The small molecule below binds the protein below.
Small molecule (SMILES): CC(=O)N[C@@H]1[C@@H](O)[C@H](O)[C@@H](CO)O[C@H]1O

Sequence of chain 56.H:
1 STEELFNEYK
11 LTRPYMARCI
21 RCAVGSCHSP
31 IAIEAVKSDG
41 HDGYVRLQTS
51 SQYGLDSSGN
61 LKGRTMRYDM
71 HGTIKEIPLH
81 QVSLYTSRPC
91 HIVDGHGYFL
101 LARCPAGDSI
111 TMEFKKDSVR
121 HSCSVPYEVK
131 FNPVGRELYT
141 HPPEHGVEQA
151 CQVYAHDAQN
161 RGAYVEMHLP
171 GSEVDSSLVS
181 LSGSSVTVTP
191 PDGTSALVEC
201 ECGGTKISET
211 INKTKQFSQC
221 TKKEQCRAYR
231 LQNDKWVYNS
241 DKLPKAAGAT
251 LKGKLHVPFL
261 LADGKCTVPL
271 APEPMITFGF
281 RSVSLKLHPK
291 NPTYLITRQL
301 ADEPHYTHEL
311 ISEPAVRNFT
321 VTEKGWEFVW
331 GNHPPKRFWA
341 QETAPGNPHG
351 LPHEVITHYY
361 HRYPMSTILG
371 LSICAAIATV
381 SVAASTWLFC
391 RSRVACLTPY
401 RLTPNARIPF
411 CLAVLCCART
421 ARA

Binding-site contacts:
Ligand atom C1 contacts residue ASN212 of chain 56.H at 1.4 Å.
Ligand atom C5 contacts residue ASN212 of chain 56.H at 3.7 Å.
Ligand atom C1 contacts residue ILE211 of chain 56.H at 4.3 Å (hydrophobic).
Ligand atom C7 contacts residue ASN212 of chain 56.H at 4.0 Å.
Ligand atom C4 contacts residue ASN212 of chain 56.H at 4.2 Å.
Ligand atom N2 contacts residue ASN212 of chain 56.H at 2.9 Å (h-bond).
Ligand atom C2 contacts residue ASN212 of chain 56.H at 2.5 Å.
Ligand atom C3 contacts residue ASN212 of chain 56.H at 3.8 Å.
Ligand atom O5 contacts residue ASN212 of chain 56.H at 2.4 Å (h-bond).
Ligand atom N2 contacts residue ILE211 of chain 56.H at 4.5 Å.
Ligand atom O6 contacts residue ASN212 of chain 56.H at 4.3 Å.